Sequence of chain 1.B:
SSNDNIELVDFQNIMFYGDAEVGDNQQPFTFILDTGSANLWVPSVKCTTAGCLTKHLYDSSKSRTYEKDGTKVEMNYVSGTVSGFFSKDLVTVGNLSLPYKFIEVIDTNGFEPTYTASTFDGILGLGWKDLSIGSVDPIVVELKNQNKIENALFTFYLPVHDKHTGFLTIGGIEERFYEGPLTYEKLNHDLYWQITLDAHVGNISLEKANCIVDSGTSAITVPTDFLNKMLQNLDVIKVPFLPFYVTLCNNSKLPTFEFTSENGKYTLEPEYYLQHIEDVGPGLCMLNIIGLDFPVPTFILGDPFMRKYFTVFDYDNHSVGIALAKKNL

The protein below binds the small molecule below.
Small molecule (SMILES): Nc1nc2cc(-c3ccccc3)ccc2c(=O)n1C[C@H]1CC[C@@H](c2ccccc2)O1

Binding-site contacts:
Ligand atom OAH contacts residue TYR192 of chain 1.B at 4.0 Å.
Ligand atom CAE contacts residue PHE294 of chain 1.B at 4.0 Å (hydrophobic).
Ligand atom CBA contacts residue TYR77 of chain 1.B at 4.1 Å (hydrophobic).
Ligand atom CAD contacts residue PHE294 of chain 1.B at 3.4 Å (hydrophobic).
Ligand atom CAT contacts residue ASP34 of chain 1.B at 3.6 Å.
Ligand atom CAP contacts residue ASP214 of chain 1.B at 3.9 Å.
Ligand atom CAT contacts residue SER37 of chain 1.B at 4.0 Å.
Ligand atom CAI contacts residue TYR192 of chain 1.B at 3.9 Å (hydrophobic).
Ligand atom CBA contacts residue MET75 of chain 1.B at 3.6 Å (hydrophobic).
Ligand atom CAK contacts residue TYR192 of chain 1.B at 4.1 Å (hydrophobic).
Ligand atom CAL contacts residue THR217 of chain 1.B at 3.9 Å.
Ligand atom CAL contacts residue ASP214 of chain 1.B at 3.1 Å.
Ligand atom NAQ contacts residue GLY216 of chain 1.B at 3.7 Å.
Ligand atom CAS contacts residue ASP34 of chain 1.B at 3.6 Å.
Ligand atom NAQ contacts residue GLY36 of chain 1.B at 3.1 Å.
Ligand atom CAJ contacts residue ILE300 of chain 1.B at 3.9 Å (hydrophobic).
Ligand atom CAI contacts residue ILE212 of chain 1.B at 3.6 Å (hydrophobic).
Ligand atom CAC contacts residue PHE294 of chain 1.B at 3.3 Å (hydrophobic).
Ligand atom CAP contacts residue ASP34 of chain 1.B at 3.4 Å.
Ligand atom CBC contacts residue ILE123 of chain 1.B at 3.7 Å (hydrophobic).
Ligand atom NAQ contacts residue ASP214 of chain 1.B at 2.5 Å (salt-bridge).
Ligand atom NAR contacts residue ASP34 of chain 1.B at 2.7 Å (salt-bridge).
Ligand atom CAB contacts residue PHE294 of chain 1.B at 3.9 Å (hydrophobic).
Ligand atom NAM contacts residue ASP214 of chain 1.B at 4.0 Å.
Ligand atom CAI contacts residue ILE300 of chain 1.B at 4.0 Å (hydrophobic).
Ligand atom CAP contacts residue GLY36 of chain 1.B at 3.8 Å.
Ligand atom CAZ contacts residue TYR77 of chain 1.B at 3.7 Å (hydrophobic).
Ligand atom CBB contacts residue TRP41 of chain 1.B at 3.8 Å (hydrophobic).
Ligand atom CAG contacts residue TYR192 of chain 1.B at 3.4 Å (hydrophobic).
Ligand atom NAQ contacts residue ASP34 of chain 1.B at 2.6 Å (salt-bridge).
Ligand atom CAW contacts residue TYR77 of chain 1.B at 4.1 Å (hydrophobic).
Ligand atom NAR contacts residue GLY36 of chain 1.B at 3.9 Å.
Ligand atom CAZ contacts residue MET75 of chain 1.B at 4.1 Å (hydrophobic).
Ligand atom CBB contacts residue MET75 of chain 1.B at 3.7 Å (hydrophobic).
Ligand atom CAJ contacts residue ASP214 of chain 1.B at 3.6 Å.
Ligand atom CAK contacts residue ASP214 of chain 1.B at 3.7 Å.
Ligand atom CAF contacts residue TYR192 of chain 1.B at 3.6 Å (hydrophobic).
Ligand atom CAE contacts residue TYR192 of chain 1.B at 3.6 Å (hydrophobic).
Ligand atom CBC contacts residue TRP41 of chain 1.B at 3.4 Å (hydrophobic).
Ligand atom CBD contacts residue ILE123 of chain 1.B at 3.8 Å (hydrophobic).